The small molecule below binds the protein below.
Small molecule (SMILES): CC(=O)N[C@H]1[C@H](O[C@H]2[C@H](O)[C@@H](NC(C)=O)CO[C@@H]2CO)O[C@H](CO)[C@@H](O)[C@@H]1O

Sequence of chain 18.C:
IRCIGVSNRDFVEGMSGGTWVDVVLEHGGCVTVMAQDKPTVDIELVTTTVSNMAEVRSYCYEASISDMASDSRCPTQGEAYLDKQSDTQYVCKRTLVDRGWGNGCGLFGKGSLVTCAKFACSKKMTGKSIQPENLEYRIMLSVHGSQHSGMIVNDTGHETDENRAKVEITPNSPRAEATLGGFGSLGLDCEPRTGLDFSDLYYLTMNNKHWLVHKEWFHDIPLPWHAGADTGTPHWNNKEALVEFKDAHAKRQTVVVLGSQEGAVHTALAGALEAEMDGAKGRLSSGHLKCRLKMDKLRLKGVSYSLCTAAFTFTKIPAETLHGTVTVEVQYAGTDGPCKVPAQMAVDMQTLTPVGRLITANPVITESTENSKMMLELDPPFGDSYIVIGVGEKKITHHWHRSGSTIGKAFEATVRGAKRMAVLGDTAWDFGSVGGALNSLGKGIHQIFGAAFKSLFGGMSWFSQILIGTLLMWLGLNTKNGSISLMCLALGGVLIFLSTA

Binding-site contacts:
Ligand atom C8 contacts residue THR156 of chain 18.C at 4.0 Å.
Ligand atom C1 contacts residue THR156 of chain 18.C at 3.6 Å.
Ligand atom C2 contacts residue ASN154 of chain 18.C at 3.5 Å.
Ligand atom N2 contacts residue ASN154 of chain 18.C at 3.8 Å.
Ligand atom C1 contacts residue ASN154 of chain 18.C at 3.4 Å.
Ligand atom O5 contacts residue ASN154 of chain 18.C at 4.0 Å.
Ligand atom O6 contacts residue MET151 of chain 18.C at 3.4 Å.
Ligand atom N2 contacts residue THR156 of chain 18.C at 3.6 Å (h-bond).
Ligand atom C2 contacts residue THR156 of chain 18.C at 4.2 Å.
Ligand atom C7 contacts residue THR156 of chain 18.C at 3.9 Å.
Ligand atom C7 contacts residue ASN154 of chain 18.C at 3.3 Å.
Ligand atom C8 contacts residue ASN154 of chain 18.C at 3.6 Å.
Ligand atom O7 contacts residue ASN154 of chain 18.C at 2.6 Å (h-bond).
Ligand atom C6 contacts residue MET151 of chain 18.C at 4.5 Å (hydrophobic).